A small-molecule ligand and the protein it binds are described below.
Small molecule (SMILES): CC(=O)N[C@H]1[C@H](O[C@H]2[C@H](O)[C@@H](NC(C)=O)CO[C@@H]2CO)O[C@H](CO)[C@@H](O)[C@@H]1O

Sequence of chain 33.E:
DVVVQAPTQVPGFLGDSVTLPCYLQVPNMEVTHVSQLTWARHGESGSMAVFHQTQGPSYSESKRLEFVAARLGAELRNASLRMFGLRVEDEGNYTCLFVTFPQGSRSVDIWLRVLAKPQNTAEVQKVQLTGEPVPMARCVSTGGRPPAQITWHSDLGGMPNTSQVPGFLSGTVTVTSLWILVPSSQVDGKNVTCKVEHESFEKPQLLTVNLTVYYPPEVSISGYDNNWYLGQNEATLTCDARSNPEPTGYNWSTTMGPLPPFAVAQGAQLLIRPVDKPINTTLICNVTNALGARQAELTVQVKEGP

Binding-site contacts:
Ligand atom O5 contacts residue ASN188 of chain 33.E at 2.3 Å (h-bond).
Ligand atom C5 contacts residue ASN188 of chain 33.E at 3.6 Å.
Ligand atom C1 contacts residue ASN188 of chain 33.E at 1.4 Å.
Ligand atom O6 contacts residue ASN188 of chain 33.E at 4.5 Å.
Ligand atom C7 contacts residue ASN188 of chain 33.E at 3.9 Å.
Ligand atom O7 contacts residue ASN188 of chain 33.E at 4.2 Å.
Ligand atom C4 contacts residue ASN188 of chain 33.E at 4.2 Å.
Ligand atom N2 contacts residue ASN188 of chain 33.E at 3.1 Å (h-bond).
Ligand atom C3 contacts residue ASN188 of chain 33.E at 3.9 Å.
Ligand atom C2 contacts residue ASN188 of chain 33.E at 2.6 Å.